This small molecule binds to this protein.
Small molecule (SMILES): COCCOCCOCCOc1ccc(C(C)(C)CC(C)(C)C)cc1

Binding-site contacts:
Ligand atom C20 contacts residue ILE168 of chain 1.B at 4.2 Å (hydrophobic).
Ligand atom C12 contacts residue ASP202 of chain 1.B at 4.0 Å.
Ligand atom C7 contacts residue JZA1 of chain 1.M at 3.6 Å.
Ligand atom C7 contacts residue ASN203 of chain 1.B at 4.2 Å.
Ligand atom C11 contacts residue ASP202 of chain 1.B at 3.2 Å.
Ligand atom C6 contacts residue ALA205 of chain 1.B at 4.5 Å (hydrophobic).
Ligand atom C8 contacts residue ASN203 of chain 1.B at 4.5 Å.
Ligand atom C11 contacts residue ASN203 of chain 1.B at 4.3 Å.
Ligand atom C9 contacts residue ASP202 of chain 1.B at 4.2 Å.
Ligand atom C3 contacts residue TYR209 of chain 1.B at 3.3 Å (hydrophobic).
Ligand atom C17 contacts residue ALA169 of chain 1.B at 4.3 Å (hydrophobic).
Ligand atom C16 contacts residue ASP202 of chain 1.B at 4.1 Å.
Ligand atom C16 contacts residue ASN203 of chain 1.B at 3.6 Å.
Ligand atom C17 contacts residue PHE122 of chain 1.B at 3.5 Å (hydrophobic).
Ligand atom C4 contacts residue TYR209 of chain 1.B at 3.7 Å (hydrophobic).
Ligand atom C7 contacts residue ALA205 of chain 1.B at 3.7 Å (hydrophobic).
Ligand atom C8 contacts residue ASP202 of chain 1.B at 4.4 Å.
Ligand atom O15 contacts residue ASN203 of chain 1.B at 3.9 Å.
Ligand atom C12 contacts residue ASN203 of chain 1.B at 3.8 Å.
Ligand atom O15 contacts residue PHE122 of chain 1.B at 3.7 Å.
Ligand atom C8 contacts residue ALA205 of chain 1.B at 4.0 Å (hydrophobic).
Ligand atom C8 contacts residue SER204 of chain 1.B at 3.6 Å.
Ligand atom C13 contacts residue ASN203 of chain 1.B at 4.0 Å.
Ligand atom C16 contacts residue GLN120 of chain 1.B at 4.4 Å.
Ligand atom O18 contacts residue PHE122 of chain 1.B at 4.2 Å.
Ligand atom C10 contacts residue ASP202 of chain 1.B at 3.3 Å.
Ligand atom C7 contacts residue SER204 of chain 1.B at 4.0 Å.
Ligand atom C19 contacts residue ILE168 of chain 1.B at 4.4 Å (hydrophobic).
Ligand atom C4 contacts residue ALA205 of chain 1.B at 3.3 Å (hydrophobic).
Ligand atom C16 contacts residue PHE122 of chain 1.B at 3.7 Å (hydrophobic).
Ligand atom C8 contacts residue TYR209 of chain 1.B at 4.4 Å (hydrophobic).
Ligand atom C1 contacts residue TYR209 of chain 1.B at 4.4 Å (hydrophobic).

Sequence of chain 1.B:
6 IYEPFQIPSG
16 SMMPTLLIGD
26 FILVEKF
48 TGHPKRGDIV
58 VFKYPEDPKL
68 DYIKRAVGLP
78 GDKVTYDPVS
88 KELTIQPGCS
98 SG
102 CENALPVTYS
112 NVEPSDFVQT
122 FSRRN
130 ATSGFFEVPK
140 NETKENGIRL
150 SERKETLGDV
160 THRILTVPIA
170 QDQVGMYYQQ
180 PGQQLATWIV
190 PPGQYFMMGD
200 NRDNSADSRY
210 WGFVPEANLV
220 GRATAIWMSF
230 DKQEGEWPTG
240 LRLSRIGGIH